Binding-site contacts:
Ligand atom O contacts residue TYR32 of chain 1.M at 3.4 Å.
Ligand atom C contacts residue THR105 of chain 1.M at 3.0 Å.
Ligand atom CB contacts residue ILE101 of chain 1.M at 3.5 Å (hydrophobic).
Ligand atom CB contacts residue GLY31 of chain 1.M at 3.6 Å.
Ligand atom CD contacts residue TYR31 of chain 1.N at 3.5 Å (hydrophobic).
Ligand atom CA contacts residue GLY99 of chain 1.M at 3.3 Å.
Ligand atom CA contacts residue THR105 of chain 1.M at 2.7 Å.
Ligand atom O contacts residue TRP102 of chain 1.N at 3.0 Å.
Ligand atom OG contacts residue SER99 of chain 1.N at 3.6 Å.
Ligand atom C contacts residue PHE98 of chain 1.N at 3.3 Å (hydrophobic).
Ligand atom O contacts residue GLY99 of chain 1.M at 3.4 Å (h-bond).
Ligand atom CD2 contacts residue ASN52 of chain 1.M at 3.5 Å.
Ligand atom O contacts residue HIS35 of chain 1.M at 2.6 Å (h-bond).
Ligand atom CB contacts residue GLY99 of chain 1.M at 3.1 Å.
Ligand atom N contacts residue TRP102 of chain 1.N at 3.6 Å.
Ligand atom CA contacts residue TRP102 of chain 1.N at 3.6 Å (hydrophobic).
Ligand atom N contacts residue THR105 of chain 1.M at 3.2 Å (h-bond).
Ligand atom CG contacts residue TYR31 of chain 1.N at 3.6 Å (hydrophobic).
Ligand atom N contacts residue GLY31 of chain 1.M at 3.1 Å (h-bond).
Ligand atom N contacts residue PHE98 of chain 1.N at 3.6 Å.
Ligand atom CA contacts residue TYR33 of chain 1.M at 3.5 Å (hydrophobic).
Ligand atom O contacts residue TYR33 of chain 1.M at 3.4 Å.
Ligand atom CB contacts residue PHE98 of chain 1.N at 3.5 Å (hydrophobic).
Ligand atom C contacts residue TRP102 of chain 1.N at 3.6 Å (hydrophobic).
Ligand atom N contacts residue PHE98 of chain 1.N at 2.6 Å (h-bond).
Ligand atom O contacts residue TYR33 of chain 1.M at 3.5 Å.
Ligand atom C contacts residue GLY99 of chain 1.M at 3.3 Å.
Ligand atom CB contacts residue TRP102 of chain 1.N at 3.5 Å (hydrophobic).
Ligand atom CG contacts residue PHE98 of chain 1.N at 3.5 Å (hydrophobic).
Ligand atom CA contacts residue PHE98 of chain 1.N at 3.1 Å (hydrophobic).
Ligand atom C contacts residue TYR33 of chain 1.M at 3.3 Å (hydrophobic).
Ligand atom CG contacts residue TYR38 of chain 1.N at 3.5 Å (hydrophobic).
Ligand atom CB contacts residue THR105 of chain 1.M at 3.0 Å.
Ligand atom CD contacts residue TYR33 of chain 1.M at 3.4 Å (hydrophobic).
Ligand atom CD1 contacts residue ASN52 of chain 1.M at 3.4 Å.
Ligand atom OG contacts residue ILE101 of chain 1.M at 2.8 Å (h-bond).
Ligand atom O contacts residue TYR33 of chain 1.M at 2.9 Å (h-bond).
Ligand atom CD2 contacts residue TYR33 of chain 1.M at 3.3 Å (hydrophobic).
Ligand atom OG contacts residue THR100 of chain 1.N at 3.0 Å (h-bond).
Ligand atom CG contacts residue TRP50 of chain 1.M at 3.5 Å (hydrophobic).

Sequence of chain 1.M:
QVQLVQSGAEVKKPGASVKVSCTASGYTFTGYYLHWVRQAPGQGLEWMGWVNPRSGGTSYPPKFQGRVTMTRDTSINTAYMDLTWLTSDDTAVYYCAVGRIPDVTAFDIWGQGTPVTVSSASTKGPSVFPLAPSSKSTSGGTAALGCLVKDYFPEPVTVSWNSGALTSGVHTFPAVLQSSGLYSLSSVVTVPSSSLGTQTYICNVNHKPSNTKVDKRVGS

Sequence of chain 1.N:
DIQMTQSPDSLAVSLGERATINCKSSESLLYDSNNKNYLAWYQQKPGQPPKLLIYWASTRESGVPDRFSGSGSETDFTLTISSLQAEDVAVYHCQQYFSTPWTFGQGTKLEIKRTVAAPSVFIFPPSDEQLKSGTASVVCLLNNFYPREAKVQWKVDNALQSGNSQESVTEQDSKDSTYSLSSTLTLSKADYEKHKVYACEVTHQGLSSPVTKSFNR

The small molecule below binds the protein below.
Small molecule (SMILES): CC(C)C[C@@H](C=O)NC(=O)[C@H](CCCN=C(N)N)NC(=O)[C@H](CO)NC(=O)[C@H](CCCCN)NC(=O)[C@H](C)NC(=O)[C@H](COP(=O)(O)O)NC(=O)[C@H](CO)NC(=O)[C@@H]1CCCN1C(=O)[C@@H](N)CO